Sequence of chain 1.A:
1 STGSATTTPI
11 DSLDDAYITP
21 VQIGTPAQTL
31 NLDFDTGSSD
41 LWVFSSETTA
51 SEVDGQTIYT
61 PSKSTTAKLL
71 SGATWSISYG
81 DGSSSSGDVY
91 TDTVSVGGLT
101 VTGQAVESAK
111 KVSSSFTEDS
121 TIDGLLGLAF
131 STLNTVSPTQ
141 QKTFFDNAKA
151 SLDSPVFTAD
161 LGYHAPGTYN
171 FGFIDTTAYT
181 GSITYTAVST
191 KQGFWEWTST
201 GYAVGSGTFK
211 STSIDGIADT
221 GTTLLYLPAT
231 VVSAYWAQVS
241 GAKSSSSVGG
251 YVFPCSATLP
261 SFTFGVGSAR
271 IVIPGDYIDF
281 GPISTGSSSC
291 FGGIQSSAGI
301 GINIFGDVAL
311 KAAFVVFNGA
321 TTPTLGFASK

Binding-site contacts:
Ligand atom C1 contacts residue ASP81 of chain 1.A at 4.2 Å.
Ligand atom C7 contacts residue THR222 of chain 1.A at 3.7 Å.
Ligand atom C6 contacts residue ASP81 of chain 1.A at 3.6 Å.
Ligand atom C3 contacts residue LEU125 of chain 1.A at 3.5 Å (hydrophobic).
Ligand atom C2 contacts residue TYR79 of chain 1.A at 3.5 Å (hydrophobic).
Ligand atom C1 contacts residue PHE116 of chain 1.A at 4.0 Å (hydrophobic).
Ligand atom C7 contacts residue GLY221 of chain 1.A at 3.4 Å.
Ligand atom C5 contacts residue ASP81 of chain 1.A at 4.4 Å.
Ligand atom C9 contacts residue GLY221 of chain 1.A at 3.1 Å.
Ligand atom C9 contacts residue THR222 of chain 1.A at 3.8 Å.
Ligand atom C3 contacts residue ASP35 of chain 1.A at 3.3 Å.
Ligand atom N10 contacts residue GLY221 of chain 1.A at 3.5 Å.
Ligand atom C9 contacts residue ASP35 of chain 1.A at 3.8 Å.
Ligand atom N8 contacts residue THR222 of chain 1.A at 2.8 Å (h-bond).
Ligand atom N10 contacts residue ASP219 of chain 1.A at 3.1 Å (salt-bridge).
Ligand atom C2 contacts residue PHE116 of chain 1.A at 4.2 Å (hydrophobic).
Ligand atom C6 contacts residue GLY221 of chain 1.A at 4.3 Å.
Ligand atom C2 contacts residue ASP35 of chain 1.A at 4.4 Å.
Ligand atom C6 contacts residue SER83 of chain 1.A at 4.2 Å.
Ligand atom N10 contacts residue THR222 of chain 1.A at 4.0 Å.
Ligand atom C3 contacts residue GLY221 of chain 1.A at 4.0 Å.
Ligand atom C4 contacts residue TYR79 of chain 1.A at 3.9 Å (hydrophobic).
Ligand atom C3 contacts residue TYR79 of chain 1.A at 3.4 Å (hydrophobic).
Ligand atom C1 contacts residue SER83 of chain 1.A at 3.8 Å.
Ligand atom C9 contacts residue ASP219 of chain 1.A at 3.9 Å.
Ligand atom C5 contacts residue TYR79 of chain 1.A at 3.9 Å (hydrophobic).
Ligand atom N10 contacts residue GLY37 of chain 1.A at 4.3 Å.
Ligand atom N8 contacts residue GLY221 of chain 1.A at 3.1 Å (h-bond).
Ligand atom C4 contacts residue ASP35 of chain 1.A at 3.8 Å.
Ligand atom N10 contacts residue ASP35 of chain 1.A at 2.9 Å (salt-bridge).
Ligand atom N8 contacts residue ASP219 of chain 1.A at 3.6 Å.
Ligand atom C4 contacts residue GLY221 of chain 1.A at 3.3 Å.
Ligand atom C1 contacts residue TYR79 of chain 1.A at 3.7 Å (hydrophobic).
Ligand atom C2 contacts residue LEU125 of chain 1.A at 3.4 Å (hydrophobic).
Ligand atom C5 contacts residue GLY221 of chain 1.A at 3.5 Å.
Ligand atom C6 contacts residue TYR79 of chain 1.A at 3.8 Å (hydrophobic).

A protein and the small-molecule ligand that binds it are described below.
Small molecule (SMILES): NC1=NCc2ccccc21